Sequence of chain 5.C:
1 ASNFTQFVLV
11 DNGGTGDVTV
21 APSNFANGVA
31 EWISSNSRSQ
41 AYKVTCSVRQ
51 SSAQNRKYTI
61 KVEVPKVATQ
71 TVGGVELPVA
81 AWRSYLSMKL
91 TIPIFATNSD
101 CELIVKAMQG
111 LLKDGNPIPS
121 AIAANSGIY

Sequence of chain 5.D:
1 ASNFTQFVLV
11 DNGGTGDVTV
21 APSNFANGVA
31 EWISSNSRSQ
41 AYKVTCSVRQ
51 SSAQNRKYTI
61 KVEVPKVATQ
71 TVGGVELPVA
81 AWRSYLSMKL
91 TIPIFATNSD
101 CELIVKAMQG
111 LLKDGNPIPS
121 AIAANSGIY

Binding-site contacts:
Ligand atom N7 contacts residue LYS61 of chain 5.C at 3.5 Å.
Ligand atom C5 contacts residue TYR85 of chain 5.C at 3.7 Å (hydrophobic).
Ligand atom OP1 contacts residue SER52 of chain 5.D at 2.9 Å (h-bond).
Ligand atom O2' contacts residue GLU63 of chain 5.C at 3.6 Å.
Ligand atom OP2 contacts residue LYS89 of chain 5.D at 3.4 Å (salt-bridge).
Ligand atom C5' contacts residue ARG49 of chain 5.D at 3.1 Å.
Ligand atom C8 contacts residue THR45 of chain 5.C at 3.6 Å.
Ligand atom O5' contacts residue ARG49 of chain 5.D at 3.6 Å (salt-bridge).
Ligand atom OP1 contacts residue LYS89 of chain 5.D at 3.3 Å (salt-bridge).
Ligand atom P contacts residue LYS89 of chain 5.D at 3.4 Å.
Ligand atom N6 contacts residue THR45 of chain 5.C at 2.9 Å (h-bond).
Ligand atom P contacts residue SER51 of chain 5.D at 3.4 Å.
Ligand atom OP2 contacts residue LYS43 of chain 5.C at 3.0 Å (salt-bridge).
Ligand atom O5' contacts residue LYS57 of chain 5.D at 3.1 Å (salt-bridge).
Ligand atom OP1 contacts residue ARG49 of chain 5.D at 2.5 Å (salt-bridge).
Ligand atom N1 contacts residue THR59 of chain 5.C at 3.5 Å.
Ligand atom OP2 contacts residue TYR85 of chain 5.C at 2.9 Å (h-bond).
Ligand atom O3' contacts residue ARG49 of chain 5.D at 3.0 Å (salt-bridge).
Ligand atom P contacts residue ARG49 of chain 5.D at 3.2 Å.
Ligand atom P contacts residue LYS57 of chain 5.D at 3.2 Å.
Ligand atom N6 contacts residue THR59 of chain 5.C at 2.9 Å (h-bond).
Ligand atom OP1 contacts residue ASN55 of chain 5.D at 3.4 Å (h-bond).
Ligand atom C5 contacts residue THR45 of chain 5.C at 3.2 Å.
Ligand atom OP2 contacts residue LYS57 of chain 5.D at 2.6 Å (salt-bridge).
Ligand atom C5' contacts residue TYR85 of chain 5.C at 3.7 Å (hydrophobic).
Ligand atom N7 contacts residue THR45 of chain 5.C at 2.5 Å (h-bond).
Ligand atom OP1 contacts residue SER51 of chain 5.D at 2.8 Å (h-bond).
Ligand atom C6 contacts residue TYR85 of chain 5.C at 3.7 Å (hydrophobic).
Ligand atom OP2 contacts residue SER51 of chain 5.D at 3.5 Å (h-bond).
Ligand atom N7 contacts residue TYR85 of chain 5.C at 3.6 Å.
Ligand atom OP2 contacts residue LYS89 of chain 5.D at 3.5 Å (salt-bridge).
Ligand atom OP2 contacts residue LYS57 of chain 5.D at 3.2 Å (salt-bridge).
Ligand atom O3' contacts residue SER51 of chain 5.D at 3.4 Å.
Ligand atom OP2 contacts residue ASN55 of chain 5.D at 3.5 Å (h-bond).
Ligand atom N6 contacts residue THR91 of chain 5.D at 3.4 Å (h-bond).
Ligand atom C2 contacts residue SER47 of chain 5.C at 3.2 Å.
Ligand atom OP1 contacts residue LYS57 of chain 5.D at 2.8 Å.
Ligand atom C8 contacts residue TYR85 of chain 5.C at 3.7 Å (hydrophobic).
Ligand atom N1 contacts residue SER47 of chain 5.C at 2.8 Å (h-bond).
Ligand atom C6 contacts residue THR45 of chain 5.C at 3.5 Å.

The protein below binds the small molecule below.
Small molecule (SMILES): Nc1ccn([C@@H]2O[C@H](CO[P](=O)(O)O[C@H]3[C@@H](O)[C@H](n4cnc5c(N)ncnc54)O[C@@H]3CO[P](=O)(O)O[C@H]3[C@@H](O)[C@H](n4cnc5c(=O)nc(N)[nH]c54)O[C@@H]3CO[P](=O)(O)O[C@H]3[C@@H](O)[C@H](n4cnc5c(N)ncnc54)O[C@@H]3CO[P](=O)(O)O[C@H]3[C@@H](O)[C@H](n4cnc5c(N)ncnc54)O[C@@H]3CO[P](=O)(O)O[C@H]3[C@@H](O)[C@H](n4ccc(=O)[nH]c4=O)O[C@@H]3CO[P](=O)(O)O[C@H]3[C@@H](O)[C@H](n4ccc(N)nc4=O)O[C@@H]3CO[P](=O)(O)O[C@H]3[C@@H](O)[C@H](n4ccc(=O)[nH]c4=O)O[C@@H]3CO[P](=O)(O)O[C@H]3[C@@H](O)[C@H](n4cnc5c(=O)nc(N)[nH]c54)O[C@@H]3COPO)[C@@H](O)[C@H]2O)c(=O)n1